A protein and the small-molecule ligand that binds it are described below.
Small molecule (SMILES): CC(=O)N[C@@H]1[C@@H](O)[C@H](O)[C@@H](CO)O[C@H]1O

Sequence of chain 1.B:
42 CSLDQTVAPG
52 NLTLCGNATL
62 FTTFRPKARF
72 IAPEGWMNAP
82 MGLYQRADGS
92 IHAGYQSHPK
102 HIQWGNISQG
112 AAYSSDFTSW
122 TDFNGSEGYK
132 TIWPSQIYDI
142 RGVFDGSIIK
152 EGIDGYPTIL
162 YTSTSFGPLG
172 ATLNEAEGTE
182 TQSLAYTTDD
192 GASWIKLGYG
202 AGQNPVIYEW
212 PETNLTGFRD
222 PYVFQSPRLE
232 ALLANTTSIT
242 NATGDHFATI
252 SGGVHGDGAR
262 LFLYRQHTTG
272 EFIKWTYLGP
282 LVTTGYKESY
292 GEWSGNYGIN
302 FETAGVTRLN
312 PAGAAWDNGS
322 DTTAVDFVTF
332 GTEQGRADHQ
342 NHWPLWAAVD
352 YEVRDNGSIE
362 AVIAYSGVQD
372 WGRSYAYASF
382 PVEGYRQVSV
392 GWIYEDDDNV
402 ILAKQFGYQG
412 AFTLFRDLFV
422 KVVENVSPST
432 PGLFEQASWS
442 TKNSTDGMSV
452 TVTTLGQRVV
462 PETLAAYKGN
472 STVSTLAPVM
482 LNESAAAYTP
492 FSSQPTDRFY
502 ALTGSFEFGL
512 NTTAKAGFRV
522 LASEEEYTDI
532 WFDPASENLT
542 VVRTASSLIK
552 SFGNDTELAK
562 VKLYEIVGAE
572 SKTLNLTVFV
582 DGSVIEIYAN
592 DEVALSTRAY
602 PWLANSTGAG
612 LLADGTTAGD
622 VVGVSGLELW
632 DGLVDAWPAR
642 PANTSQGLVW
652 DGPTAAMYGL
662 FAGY

Binding-site contacts:
Ligand atom C7 contacts residue ASN644 of chain 1.B at 3.3 Å.
Ligand atom C8 contacts residue ASN644 of chain 1.B at 4.4 Å.
Ligand atom O7 contacts residue ASN644 of chain 1.B at 3.1 Å (h-bond).
Ligand atom C1 contacts residue ALA59 of chain 1.B at 4.1 Å (hydrophobic).
Ligand atom C5 contacts residue ALA59 of chain 1.B at 4.5 Å (hydrophobic).
Ligand atom C6 contacts residue SER646 of chain 1.B at 3.8 Å.
Ligand atom C8 contacts residue THR60 of chain 1.B at 3.4 Å.
Ligand atom O3 contacts residue ASN58 of chain 1.B at 4.1 Å.
Ligand atom O4 contacts residue ASN58 of chain 1.B at 3.9 Å.
Ligand atom C3 contacts residue ASN58 of chain 1.B at 4.0 Å.
Ligand atom C2 contacts residue ALA59 of chain 1.B at 3.7 Å (hydrophobic).
Ligand atom C7 contacts residue ALA59 of chain 1.B at 3.7 Å (hydrophobic).
Ligand atom O3 contacts residue ALA59 of chain 1.B at 4.3 Å.
Ligand atom O6 contacts residue SER646 of chain 1.B at 4.2 Å.
Ligand atom C2 contacts residue ASN644 of chain 1.B at 2.5 Å.
Ligand atom C1 contacts residue SER646 of chain 1.B at 3.9 Å.
Ligand atom C3 contacts residue ASN644 of chain 1.B at 3.8 Å.
Ligand atom C6 contacts residue GLY648 of chain 1.B at 4.1 Å.
Ligand atom N2 contacts residue ASN644 of chain 1.B at 3.0 Å (h-bond).
Ligand atom C3 contacts residue ALA59 of chain 1.B at 3.8 Å (hydrophobic).
Ligand atom O5 contacts residue ASN644 of chain 1.B at 2.3 Å (h-bond).
Ligand atom N2 contacts residue ALA59 of chain 1.B at 2.8 Å (h-bond).
Ligand atom O3 contacts residue THR60 of chain 1.B at 4.3 Å.
Ligand atom C8 contacts residue ALA59 of chain 1.B at 3.8 Å (hydrophobic).
Ligand atom O5 contacts residue SER646 of chain 1.B at 3.7 Å.
Ligand atom C7 contacts residue THR60 of chain 1.B at 4.5 Å.
Ligand atom N2 contacts residue THR60 of chain 1.B at 4.1 Å.
Ligand atom C4 contacts residue ASN644 of chain 1.B at 4.1 Å.
Ligand atom C5 contacts residue SER646 of chain 1.B at 3.6 Å.
Ligand atom C5 contacts residue ASN644 of chain 1.B at 3.6 Å.
Ligand atom C1 contacts residue ASN644 of chain 1.B at 1.4 Å.